Binding-site contacts:
Ligand atom C2 contacts residue ASP219 of chain 1.B at 3.7 Å.
Ligand atom C16 contacts residue THR11 of chain 1.B at 3.6 Å.
Ligand atom F2 contacts residue LEU114 of chain 1.B at 3.1 Å.
Ligand atom F1 contacts residue THR78 of chain 1.B at 3.1 Å.
Ligand atom C8 contacts residue THR78 of chain 1.B at 3.4 Å.
Ligand atom C19 contacts residue TYR13 of chain 1.B at 3.4 Å (hydrophobic).
Ligand atom N3 contacts residue SER77 of chain 1.B at 3.7 Å.
Ligand atom C19 contacts residue THR220 of chain 1.B at 3.3 Å.
Ligand atom C16 contacts residue SER223 of chain 1.B at 3.4 Å.
Ligand atom C4 contacts residue GLY221 of chain 1.B at 3.6 Å.
Ligand atom N3 contacts residue THR78 of chain 1.B at 3.2 Å (h-bond).
Ligand atom C6 contacts residue VAL120 of chain 1.B at 3.6 Å (hydrophobic).
Ligand atom N4 contacts residue ASP219 of chain 1.B at 2.9 Å (salt-bridge).
Ligand atom N2 contacts residue TYR76 of chain 1.B at 3.6 Å.
Ligand atom C12 contacts residue THR78 of chain 1.B at 3.7 Å.
Ligand atom O1 contacts residue TYR13 of chain 1.B at 3.2 Å (h-bond).
Ligand atom N2 contacts residue GLY221 of chain 1.B at 3.7 Å.
Ligand atom C1 contacts residue GLY221 of chain 1.B at 3.6 Å.
Ligand atom C17 contacts residue THR11 of chain 1.B at 3.6 Å.
Ligand atom C2 contacts residue GLY221 of chain 1.B at 3.7 Å.
Ligand atom O1 contacts residue GLN12 of chain 1.B at 3.6 Å.
Ligand atom C3 contacts residue ASP31 of chain 1.B at 3.4 Å.
Ligand atom N4 contacts residue ASP31 of chain 1.B at 2.9 Å (salt-bridge).
Ligand atom C18 contacts residue GLY221 of chain 1.B at 3.2 Å.
Ligand atom N1 contacts residue GLY221 of chain 1.B at 3.7 Å.
Ligand atom N2 contacts residue ASP31 of chain 1.B at 2.4 Å (salt-bridge).
Ligand atom C24 contacts residue PRO111 of chain 1.B at 3.6 Å (hydrophobic).
Ligand atom C3 contacts residue GLY221 of chain 1.B at 3.7 Å.
Ligand atom N4 contacts residue GLY33 of chain 1.B at 3.7 Å.
Ligand atom C5 contacts residue VAL120 of chain 1.B at 3.7 Å (hydrophobic).
Ligand atom C3 contacts residue TYR76 of chain 1.B at 3.5 Å (hydrophobic).
Ligand atom C20 contacts residue LEU114 of chain 1.B at 3.5 Å (hydrophobic).
Ligand atom C5 contacts residue ASP31 of chain 1.B at 3.5 Å.
Ligand atom C5 contacts residue TYR76 of chain 1.B at 3.6 Å (hydrophobic).
Ligand atom C23 contacts residue PRO111 of chain 1.B at 3.5 Å (hydrophobic).
Ligand atom C11 contacts residue GLY221 of chain 1.B at 3.6 Å.
Ligand atom C18 contacts residue THR11 of chain 1.B at 3.6 Å.
Ligand atom C2 contacts residue ASP31 of chain 1.B at 3.1 Å.
Ligand atom O4 contacts residue GLN12 of chain 1.B at 2.8 Å.
Ligand atom C7 contacts residue THR78 of chain 1.B at 3.4 Å.

Sequence of chain 1.B:
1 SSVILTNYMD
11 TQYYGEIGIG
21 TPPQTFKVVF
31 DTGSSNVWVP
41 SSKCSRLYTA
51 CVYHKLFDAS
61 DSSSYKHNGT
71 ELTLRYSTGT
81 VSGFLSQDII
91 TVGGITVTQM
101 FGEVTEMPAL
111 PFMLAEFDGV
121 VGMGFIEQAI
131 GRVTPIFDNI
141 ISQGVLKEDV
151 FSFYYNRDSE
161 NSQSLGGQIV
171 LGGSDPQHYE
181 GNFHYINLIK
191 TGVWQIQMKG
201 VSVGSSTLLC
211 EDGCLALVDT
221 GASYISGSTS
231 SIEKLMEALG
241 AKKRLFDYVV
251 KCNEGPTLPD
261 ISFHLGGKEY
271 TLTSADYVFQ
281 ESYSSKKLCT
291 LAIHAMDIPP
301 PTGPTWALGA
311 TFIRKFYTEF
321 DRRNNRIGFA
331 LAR

A protein and the small-molecule ligand that binds it are described below.
Small molecule (SMILES): CCc1nc(N)nc(N)c1-c1ccc2c(c1)N(CCCOC)C(=O)C(c1cc(F)cc(F)c1)O2